Sequence of chain 23.C:
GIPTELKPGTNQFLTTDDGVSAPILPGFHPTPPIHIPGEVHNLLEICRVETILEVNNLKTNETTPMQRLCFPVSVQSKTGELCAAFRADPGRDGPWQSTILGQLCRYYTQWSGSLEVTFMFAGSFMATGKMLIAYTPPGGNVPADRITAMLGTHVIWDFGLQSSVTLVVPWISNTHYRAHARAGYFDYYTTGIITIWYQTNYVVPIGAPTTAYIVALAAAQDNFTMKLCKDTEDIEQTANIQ

Sequence of chain 22.A:
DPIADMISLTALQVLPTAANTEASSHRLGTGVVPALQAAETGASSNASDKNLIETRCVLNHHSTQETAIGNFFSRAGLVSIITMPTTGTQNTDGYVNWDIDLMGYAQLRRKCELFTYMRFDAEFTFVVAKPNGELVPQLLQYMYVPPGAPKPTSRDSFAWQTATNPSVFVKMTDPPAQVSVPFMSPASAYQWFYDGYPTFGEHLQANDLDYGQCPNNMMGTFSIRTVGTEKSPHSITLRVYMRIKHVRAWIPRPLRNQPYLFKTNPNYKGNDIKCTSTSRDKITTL

Sequence of chain 22.C:
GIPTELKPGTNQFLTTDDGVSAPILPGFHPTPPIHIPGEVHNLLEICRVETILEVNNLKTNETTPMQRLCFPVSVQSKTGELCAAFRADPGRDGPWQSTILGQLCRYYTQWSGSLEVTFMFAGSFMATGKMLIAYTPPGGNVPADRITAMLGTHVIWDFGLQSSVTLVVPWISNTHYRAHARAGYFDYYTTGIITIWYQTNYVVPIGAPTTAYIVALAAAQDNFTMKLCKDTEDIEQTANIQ

Binding-site contacts:
Ligand atom CAP contacts residue LEU113 of chain 22.A at 3.6 Å (hydrophobic).
Ligand atom CAE contacts residue GLN202 of chain 22.A at 3.6 Å.
Ligand atom OAC contacts residue LEU113 of chain 22.A at 3.4 Å (h-bond).
Ligand atom CAI contacts residue PHE135 of chain 22.A at 3.5 Å (hydrophobic).
Ligand atom CAL contacts residue TYR155 of chain 22.A at 3.4 Å (hydrophobic).
Ligand atom CAF contacts residue MET114 of chain 22.A at 3.1 Å (hydrophobic).
Ligand atom CAL contacts residue ILE111 of chain 22.A at 3.9 Å (hydrophobic).
Ligand atom CAZ contacts residue ILE111 of chain 22.A at 3.9 Å (hydrophobic).
Ligand atom CAQ contacts residue LEU113 of chain 22.A at 3.6 Å (hydrophobic).
Ligand atom NAU contacts residue MET114 of chain 22.A at 3.9 Å.
Ligand atom CBA contacts residue ASN228 of chain 22.A at 3.7 Å.
Ligand atom CAS contacts residue ASN228 of chain 22.A at 3.5 Å.
Ligand atom NAT contacts residue TYR155 of chain 22.A at 3.9 Å.
Ligand atom CAG contacts residue ASN228 of chain 22.A at 3.3 Å.
Ligand atom CAA contacts residue VAL179 of chain 22.A at 3.5 Å (hydrophobic).
Ligand atom CAG contacts residue TRP203 of chain 22.A at 3.7 Å (hydrophobic).
Ligand atom CAH contacts residue MET114 of chain 22.A at 3.5 Å (hydrophobic).
Ligand atom CAX contacts residue ASN228 of chain 22.A at 3.8 Å.
Ligand atom CAR contacts residue ASN228 of chain 22.A at 3.7 Å.
Ligand atom CAO contacts residue MET230 of chain 22.A at 3.6 Å (hydrophobic).
Ligand atom CAE contacts residue ASN228 of chain 22.A at 3.6 Å.
Ligand atom CAN contacts residue ILE111 of chain 22.A at 3.8 Å (hydrophobic).
Ligand atom CAD contacts residue PHE137 of chain 22.A at 3.9 Å (hydrophobic).
Ligand atom NBD contacts residue TRP203 of chain 22.A at 3.6 Å.
Ligand atom CAJ contacts residue TYR155 of chain 22.A at 3.5 Å (hydrophobic).
Ligand atom CAG contacts residue GLN202 of chain 22.A at 3.5 Å.
Ligand atom CAS contacts residue TYR201 of chain 22.A at 3.9 Å (hydrophobic).
Ligand atom NBD contacts residue ASN228 of chain 22.A at 3.7 Å.
Ligand atom OAC contacts residue ASP112 of chain 22.A at 3.8 Å.
Ligand atom CAF contacts residue ASP112 of chain 22.A at 3.9 Å.
Ligand atom CAM contacts residue TYR155 of chain 22.A at 3.9 Å (hydrophobic).
Ligand atom CAR contacts residue TYR201 of chain 22.A at 3.5 Å (hydrophobic).
Ligand atom CAK contacts residue PHE135 of chain 22.A at 3.3 Å (hydrophobic).
Ligand atom CAS contacts residue TRP203 of chain 22.A at 3.4 Å (hydrophobic).
Ligand atom CAN contacts residue PHE135 of chain 22.A at 3.8 Å (hydrophobic).
Ligand atom CBA contacts residue TRP203 of chain 22.A at 3.8 Å (hydrophobic).
Ligand atom CBB contacts residue LEU113 of chain 22.A at 3.7 Å (hydrophobic).
Ligand atom NBC contacts residue ASN228 of chain 22.A at 3.7 Å.
Ligand atom CAA contacts residue PRO177 of chain 22.A at 3.2 Å (hydrophobic).
Ligand atom OAW contacts residue MET195 of chain 22.A at 3.4 Å.

The small molecule below binds the protein below.
Small molecule (SMILES): CCO/N=C/c1ccc(OCC[C@@H](C)CCN2CCN(c3ccncc3)C2=O)cc1